Binding-site contacts:
Ligand atom CD contacts residue ARG62 of chain 1.A at 3.5 Å.
Ligand atom CD1 contacts residue LEU156 of chain 1.A at 3.6 Å (hydrophobic).
Ligand atom CG2 contacts residue SER77 of chain 1.A at 3.6 Å.
Ligand atom OXT contacts residue TYR84 of chain 1.A at 2.9 Å (h-bond).
Ligand atom SD contacts residue ARG97 of chain 1.A at 3.5 Å (salt-bridge).
Ligand atom CE1 contacts residue TYR74 of chain 1.A at 3.5 Å (hydrophobic).
Ligand atom N contacts residue TYR99 of chain 1.A at 2.8 Å (h-bond).
Ligand atom C contacts residue TYR7 of chain 1.A at 3.7 Å (hydrophobic).
Ligand atom O contacts residue THR73 of chain 1.A at 2.9 Å.
Ligand atom NE contacts residue ARG62 of chain 1.A at 3.0 Å (salt-bridge).
Ligand atom O contacts residue TYR159 of chain 1.A at 2.8 Å (h-bond).
Ligand atom CB contacts residue TYR99 of chain 1.A at 3.4 Å (hydrophobic).
Ligand atom OH contacts residue SER116 of chain 1.A at 2.6 Å (h-bond).
Ligand atom CD1 contacts residue SER77 of chain 1.A at 3.5 Å.
Ligand atom OXT contacts residue THR143 of chain 1.A at 2.7 Å (h-bond).
Ligand atom CA contacts residue TYR99 of chain 1.A at 3.4 Å (hydrophobic).
Ligand atom CA contacts residue SER77 of chain 1.A at 3.6 Å.
Ligand atom C contacts residue TYR99 of chain 1.A at 3.6 Å (hydrophobic).
Ligand atom O contacts residue LYS146 of chain 1.A at 3.2 Å (salt-bridge).
Ligand atom CD contacts residue ASN63 of chain 1.A at 3.2 Å.
Ligand atom CG contacts residue THR69 of chain 1.A at 3.5 Å.
Ligand atom CB contacts residue SER77 of chain 1.A at 3.6 Å.
Ligand atom CZ contacts residue SER116 of chain 1.A at 3.5 Å.
Ligand atom C contacts residue TYR84 of chain 1.A at 3.6 Å (hydrophobic).
Ligand atom CZ contacts residue TYR74 of chain 1.A at 3.6 Å (hydrophobic).
Ligand atom CE2 contacts residue SER116 of chain 1.A at 3.5 Å.
Ligand atom O contacts residue TYR84 of chain 1.A at 3.5 Å (h-bond).
Ligand atom CB contacts residue TYR99 of chain 1.A at 3.5 Å (hydrophobic).
Ligand atom N contacts residue SER77 of chain 1.A at 3.0 Å (h-bond).
Ligand atom CG2 contacts residue ASN80 of chain 1.A at 3.7 Å.
Ligand atom O contacts residue ASN80 of chain 1.A at 3.0 Å (h-bond).
Ligand atom O contacts residue TRP147 of chain 1.A at 3.0 Å (h-bond).
Ligand atom CG contacts residue ARG97 of chain 1.A at 3.6 Å.
Ligand atom OH contacts residue ARG97 of chain 1.A at 3.5 Å.
Ligand atom SD contacts residue VAL152 of chain 1.A at 3.6 Å.
Ligand atom CA contacts residue TYR159 of chain 1.A at 3.7 Å (hydrophobic).
Ligand atom O contacts residue ILE66 of chain 1.A at 3.5 Å.
Ligand atom N contacts residue TYR7 of chain 1.A at 3.7 Å.
Ligand atom N contacts residue TRP167 of chain 1.A at 3.3 Å.
Ligand atom OH contacts residue TYR74 of chain 1.A at 2.9 Å (h-bond).

The small molecule below binds the protein below.
Small molecule (SMILES): CSCC[C@H](NC(=O)[C@@H]1CCCN1C(=O)[C@H](CCCN=C(N)N)NC(=O)[C@H](CC(C)C)NC(=O)[C@@H]1CCCN1C(=O)[C@@H](N)C(C)C)C(=O)N[C@H](C(=O)N[C@@H](Cc1ccc(O)cc1)C(=O)O)[C@@H](C)O

Sequence of chain 1.A:
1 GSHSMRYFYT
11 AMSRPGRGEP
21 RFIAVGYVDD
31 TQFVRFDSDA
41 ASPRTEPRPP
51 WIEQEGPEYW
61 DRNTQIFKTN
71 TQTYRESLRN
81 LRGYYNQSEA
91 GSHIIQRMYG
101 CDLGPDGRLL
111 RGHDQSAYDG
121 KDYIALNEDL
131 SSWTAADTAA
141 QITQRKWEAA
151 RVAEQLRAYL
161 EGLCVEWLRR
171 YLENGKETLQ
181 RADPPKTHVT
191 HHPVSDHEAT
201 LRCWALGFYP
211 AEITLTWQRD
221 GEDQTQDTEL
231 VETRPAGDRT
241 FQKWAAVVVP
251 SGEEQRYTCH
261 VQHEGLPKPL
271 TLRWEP